This small molecule binds to this protein.
Small molecule (SMILES): Nc1ncnc2c1ncn2[C@H]1C[C@H](O)[C@@H](COP(=O)(O)O)O1

Binding-site contacts:
Ligand atom C6 contacts residue VAL202 of chain 18.A at 3.9 Å (hydrophobic).
Ligand atom O2P contacts residue HIS416 of chain 18.A at 2.8 Å (h-bond).
Ligand atom N7 contacts residue HIS418 of chain 18.A at 4.4 Å.
Ligand atom N3 contacts residue PRO203 of chain 18.A at 4.4 Å.
Ligand atom O4' contacts residue PRO419 of chain 18.A at 4.3 Å.
Ligand atom C4 contacts residue PRO419 of chain 18.A at 4.2 Å (hydrophobic).
Ligand atom N9 contacts residue PRO203 of chain 18.A at 4.2 Å.
Ligand atom C6 contacts residue PRO203 of chain 18.A at 4.4 Å (hydrophobic).
Ligand atom N6 contacts residue GLY425 of chain 18.A at 4.1 Å.
Ligand atom C2 contacts residue VAL202 of chain 18.A at 4.3 Å (hydrophobic).
Ligand atom N1 contacts residue GLY427 of chain 18.A at 2.7 Å (h-bond).
Ligand atom N7 contacts residue PRO419 of chain 18.A at 4.3 Å.
Ligand atom N1 contacts residue PRO419 of chain 18.A at 3.5 Å (h-bond).
Ligand atom C8 contacts residue PRO203 of chain 18.A at 4.4 Å (hydrophobic).
Ligand atom N9 contacts residue HIS418 of chain 18.A at 4.3 Å.
Ligand atom C6 contacts residue SER420 of chain 18.A at 4.3 Å.
Ligand atom N3 contacts residue PRO419 of chain 18.A at 4.3 Å.
Ligand atom P contacts residue HIS416 of chain 18.A at 4.0 Å.
Ligand atom N6 contacts residue GLY427 of chain 18.A at 2.8 Å (h-bond).
Ligand atom N6 contacts residue PHE426 of chain 18.A at 3.8 Å.
Ligand atom C8 contacts residue HIS418 of chain 18.A at 3.7 Å.
Ligand atom C4 contacts residue PRO203 of chain 18.A at 4.2 Å (hydrophobic).
Ligand atom N6 contacts residue SER420 of chain 18.A at 4.0 Å.
Ligand atom C6 contacts residue GLY427 of chain 18.A at 3.7 Å.
Ligand atom C2 contacts residue GLY427 of chain 18.A at 3.4 Å.
Ligand atom O5' contacts residue PRO419 of chain 18.A at 3.9 Å.
Ligand atom C5 contacts residue PRO419 of chain 18.A at 3.7 Å (hydrophobic).
Ligand atom C6 contacts residue PRO419 of chain 18.A at 3.2 Å (hydrophobic).
Ligand atom C2 contacts residue PRO419 of chain 18.A at 4.0 Å (hydrophobic).
Ligand atom C5 contacts residue PRO203 of chain 18.A at 4.3 Å (hydrophobic).
Ligand atom N7 contacts residue SER420 of chain 18.A at 3.9 Å.
Ligand atom N1 contacts residue VAL202 of chain 18.A at 3.7 Å.
Ligand atom C2' contacts residue PRO203 of chain 18.A at 4.0 Å (hydrophobic).
Ligand atom C5 contacts residue SER420 of chain 18.A at 4.3 Å.
Ligand atom O1P contacts residue HIS416 of chain 18.A at 4.2 Å.
Ligand atom N6 contacts residue PRO419 of chain 18.A at 3.4 Å (h-bond).
Ligand atom O4' contacts residue HIS418 of chain 18.A at 4.1 Å.
Ligand atom C1' contacts residue HIS418 of chain 18.A at 4.1 Å.
Ligand atom O2P contacts residue PRO419 of chain 18.A at 4.2 Å.
Ligand atom N6 contacts residue VAL202 of chain 18.A at 4.0 Å.

Sequence of chain 18.A:
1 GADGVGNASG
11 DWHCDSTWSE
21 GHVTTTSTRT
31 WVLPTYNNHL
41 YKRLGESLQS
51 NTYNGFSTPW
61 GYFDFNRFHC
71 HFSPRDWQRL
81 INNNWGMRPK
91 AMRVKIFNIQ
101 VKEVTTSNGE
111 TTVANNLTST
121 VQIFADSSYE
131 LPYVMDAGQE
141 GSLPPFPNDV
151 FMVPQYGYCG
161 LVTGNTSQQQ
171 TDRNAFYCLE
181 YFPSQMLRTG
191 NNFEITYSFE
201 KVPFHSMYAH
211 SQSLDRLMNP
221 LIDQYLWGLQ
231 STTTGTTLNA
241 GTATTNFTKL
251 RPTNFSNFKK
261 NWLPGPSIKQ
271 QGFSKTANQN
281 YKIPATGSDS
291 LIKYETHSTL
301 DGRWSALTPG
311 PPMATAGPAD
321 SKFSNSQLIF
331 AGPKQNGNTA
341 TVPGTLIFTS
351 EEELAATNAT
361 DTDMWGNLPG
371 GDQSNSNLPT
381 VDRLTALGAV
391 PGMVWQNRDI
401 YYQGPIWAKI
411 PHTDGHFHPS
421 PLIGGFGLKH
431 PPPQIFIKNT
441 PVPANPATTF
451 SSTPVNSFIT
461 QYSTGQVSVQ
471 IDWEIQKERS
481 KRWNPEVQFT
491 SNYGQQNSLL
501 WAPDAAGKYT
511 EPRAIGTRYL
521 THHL